Sequence of chain 1.E:
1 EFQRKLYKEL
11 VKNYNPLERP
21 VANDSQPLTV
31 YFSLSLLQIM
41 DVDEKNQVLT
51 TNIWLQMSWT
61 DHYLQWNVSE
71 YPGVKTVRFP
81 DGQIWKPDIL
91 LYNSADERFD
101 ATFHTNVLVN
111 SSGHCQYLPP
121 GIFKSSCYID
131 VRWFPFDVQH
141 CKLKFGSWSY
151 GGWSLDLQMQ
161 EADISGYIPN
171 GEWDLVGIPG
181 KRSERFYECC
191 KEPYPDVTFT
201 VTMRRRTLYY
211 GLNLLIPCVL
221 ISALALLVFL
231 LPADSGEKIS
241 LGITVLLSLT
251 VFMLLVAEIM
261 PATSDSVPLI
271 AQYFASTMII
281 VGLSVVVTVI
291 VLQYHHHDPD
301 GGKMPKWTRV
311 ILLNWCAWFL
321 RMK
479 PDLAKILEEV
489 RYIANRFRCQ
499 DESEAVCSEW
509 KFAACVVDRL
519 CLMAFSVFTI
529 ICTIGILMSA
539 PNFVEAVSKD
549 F

The protein below binds the small molecule below.
Small molecule (SMILES): COCC(CCO[C@H]1CC[C@@]2(C)C(=CC[C@H]3[C@@H]4C[C@@H]5O[C@]6(CC[C@@H](C)CO6)[C@@H](C)[C@@H]5[C@@]4(C)CC[C@@H]32)C1)COC

Binding-site contacts:
Ligand atom C26 contacts residue ASN314 of chain 1.E at 3.6 Å.
Ligand atom C18 contacts residue TRP318 of chain 1.E at 3.7 Å (hydrophobic).
Ligand atom C19 contacts residue PHE319 of chain 1.E at 3.8 Å (hydrophobic).
Ligand atom O80 contacts residue ALA522 of chain 1.E at 4.1 Å.
Ligand atom C76 contacts residue MET521 of chain 1.E at 4.0 Å (hydrophobic).
Ligand atom O25 contacts residue TRP315 of chain 1.E at 4.3 Å.
Ligand atom C77 contacts residue ALA522 of chain 1.E at 3.7 Å (hydrophobic).
Ligand atom C75 contacts residue LEU518 of chain 1.E at 3.9 Å (hydrophobic).
Ligand atom C01 contacts residue MET521 of chain 1.E at 4.4 Å (hydrophobic).
Ligand atom C09 contacts residue PHE319 of chain 1.E at 3.6 Å (hydrophobic).
Ligand atom C12 contacts residue PHE319 of chain 1.E at 3.6 Å (hydrophobic).
Ligand atom C10 contacts residue LEU518 of chain 1.E at 3.8 Å (hydrophobic).
Ligand atom C24 contacts residue TRP315 of chain 1.E at 3.7 Å (hydrophobic).
Ligand atom O20 contacts residue TRP318 of chain 1.E at 4.3 Å.
Ligand atom C18 contacts residue TRP315 of chain 1.E at 4.1 Å (hydrophobic).
Ligand atom C01 contacts residue PHE319 of chain 1.E at 4.4 Å (hydrophobic).
Ligand atom C26 contacts residue TRP318 of chain 1.E at 3.6 Å (hydrophobic).
Ligand atom C79 contacts residue ALA522 of chain 1.E at 4.2 Å (hydrophobic).
Ligand atom C79 contacts residue PHE526 of chain 1.E at 4.3 Å (hydrophobic).
Ligand atom O20 contacts residue TRP315 of chain 1.E at 4.4 Å.
Ligand atom C19 contacts residue TRP315 of chain 1.E at 4.2 Å (hydrophobic).
Ligand atom C26 contacts residue TRP315 of chain 1.E at 4.4 Å (hydrophobic).
Ligand atom C18 contacts residue PHE319 of chain 1.E at 4.3 Å (hydrophobic).
Ligand atom C75 contacts residue MET521 of chain 1.E at 3.0 Å (hydrophobic).
Ligand atom C78 contacts residue ALA522 of chain 1.E at 3.8 Å (hydrophobic).
Ligand atom C21 contacts residue TRP315 of chain 1.E at 3.3 Å (hydrophobic).
Ligand atom C74 contacts residue MET521 of chain 1.E at 3.2 Å (hydrophobic).
Ligand atom C73 contacts residue MET521 of chain 1.E at 4.1 Å (hydrophobic).
Ligand atom C81 contacts residue PHE526 of chain 1.E at 3.4 Å (hydrophobic).
Ligand atom C75 contacts residue ALA522 of chain 1.E at 3.8 Å (hydrophobic).
Ligand atom C77 contacts residue MET521 of chain 1.E at 4.1 Å (hydrophobic).
Ligand atom C17 contacts residue TRP315 of chain 1.E at 4.2 Å (hydrophobic).
Ligand atom C77 contacts residue VAL525 of chain 1.E at 4.4 Å (hydrophobic).
Ligand atom C81 contacts residue VAL525 of chain 1.E at 3.6 Å (hydrophobic).
Ligand atom C78 contacts residue PHE526 of chain 1.E at 4.0 Å (hydrophobic).
Ligand atom C22 contacts residue TRP315 of chain 1.E at 3.8 Å (hydrophobic).
Ligand atom O25 contacts residue TRP318 of chain 1.E at 3.4 Å.
Ligand atom C10 contacts residue PHE319 of chain 1.E at 4.1 Å (hydrophobic).
Ligand atom C03 contacts residue MET521 of chain 1.E at 4.3 Å (hydrophobic).
Ligand atom C23 contacts residue TRP315 of chain 1.E at 4.4 Å (hydrophobic).